Sequence of chain 2.A:
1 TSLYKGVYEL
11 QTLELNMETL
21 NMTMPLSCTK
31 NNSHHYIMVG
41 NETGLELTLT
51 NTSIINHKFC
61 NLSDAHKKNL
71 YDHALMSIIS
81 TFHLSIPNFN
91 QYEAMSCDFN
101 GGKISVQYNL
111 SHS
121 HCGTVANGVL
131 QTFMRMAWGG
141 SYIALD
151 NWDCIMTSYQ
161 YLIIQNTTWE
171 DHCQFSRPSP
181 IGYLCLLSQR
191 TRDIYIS

Binding-site contacts:
Ligand atom C3 contacts residue ASN61 of chain 2.A at 3.8 Å.
Ligand atom C8 contacts residue ASP98 of chain 2.A at 4.2 Å.
Ligand atom C7 contacts residue PHE59 of chain 2.A at 4.3 Å (hydrophobic).
Ligand atom C5 contacts residue PHE59 of chain 2.A at 4.0 Å (hydrophobic).
Ligand atom N2 contacts residue ASN61 of chain 2.A at 3.0 Å (h-bond).
Ligand atom O7 contacts residue ASN61 of chain 2.A at 3.4 Å (h-bond).
Ligand atom C5 contacts residue ASN61 of chain 2.A at 3.6 Å.
Ligand atom O5 contacts residue PHE59 of chain 2.A at 4.5 Å.
Ligand atom C4 contacts residue ASN61 of chain 2.A at 4.2 Å.
Ligand atom O4 contacts residue PHE59 of chain 2.A at 3.8 Å.
Ligand atom N2 contacts residue PHE59 of chain 2.A at 4.0 Å.
Ligand atom C8 contacts residue CYS97 of chain 2.A at 4.1 Å (hydrophobic).
Ligand atom C2 contacts residue PHE59 of chain 2.A at 4.3 Å (hydrophobic).
Ligand atom C8 contacts residue HIS57 of chain 2.A at 3.7 Å.
Ligand atom O7 contacts residue PHE59 of chain 2.A at 3.5 Å.
Ligand atom C1 contacts residue ASN61 of chain 2.A at 1.4 Å.
Ligand atom C4 contacts residue PHE59 of chain 2.A at 4.4 Å (hydrophobic).
Ligand atom C3 contacts residue PHE59 of chain 2.A at 3.8 Å (hydrophobic).
Ligand atom O5 contacts residue ASN61 of chain 2.A at 2.3 Å (h-bond).
Ligand atom C2 contacts residue ASN61 of chain 2.A at 2.5 Å.
Ligand atom C7 contacts residue ASN61 of chain 2.A at 3.4 Å.
Ligand atom C1 contacts residue PHE59 of chain 2.A at 4.0 Å (hydrophobic).

The small molecule below binds the protein below.
Small molecule (SMILES): CC(=O)N[C@H]1[C@H](O[C@H]2[C@H](O)[C@@H](NC(C)=O)CO[C@@H]2CO[C@@H]2O[C@@H](C)[C@@H](O)[C@@H](O)[C@@H]2O)O[C@H](CO)[C@@H](O[C@@H]2O[C@H](CO[C@H]3O[C@H](CO)[C@@H](O)[C@H](O)[C@@H]3O)[C@@H](O)[C@H](O[C@H]3O[C@H](CO)[C@@H](O)[C@H](O)[C@@H]3O)[C@@H]2O)[C@@H]1O